Binding-site contacts:
Ligand atom OBF contacts residue TRP74 of chain 1.B at 3.0 Å (h-bond).
Ligand atom OAC contacts residue SER136 of chain 1.B at 2.5 Å (h-bond).
Ligand atom CAX contacts residue LEU141 of chain 1.B at 3.7 Å (hydrophobic).
Ligand atom CAJ contacts residue TYR83 of chain 1.B at 3.4 Å (hydrophobic).
Ligand atom OAC contacts residue TYR134 of chain 1.B at 3.5 Å (h-bond).
Ligand atom CAG contacts residue PHE112 of chain 1.B at 3.6 Å (hydrophobic).
Ligand atom CAK contacts residue LEU115 of chain 1.B at 3.7 Å (hydrophobic).
Ligand atom OAD contacts residue MET1 of chain 1.B at 3.3 Å.
Ligand atom CAR contacts residue VAL5 of chain 1.B at 3.7 Å (hydrophobic).
Ligand atom OAA contacts residue ARG138 of chain 1.B at 2.7 Å (salt-bridge).
Ligand atom CBG contacts residue SER136 of chain 1.B at 3.2 Å.
Ligand atom CAK contacts residue VAL108 of chain 1.B at 3.7 Å (hydrophobic).
Ligand atom OAA contacts residue SER136 of chain 1.B at 3.5 Å (h-bond).
Ligand atom CAJ contacts residue LEU4 of chain 1.B at 3.5 Å (hydrophobic).
Ligand atom OAB contacts residue ARG116 of chain 1.B at 2.8 Å (salt-bridge).
Ligand atom CAZ contacts residue VAL108 of chain 1.B at 3.7 Å (hydrophobic).
Ligand atom CAH contacts residue LEU101 of chain 1.B at 3.4 Å (hydrophobic).
Ligand atom CBB contacts residue MET144 of chain 1.B at 3.4 Å (hydrophobic).
Ligand atom CAF contacts residue TYR83 of chain 1.B at 3.6 Å (hydrophobic).
Ligand atom CAW contacts residue MET144 of chain 1.B at 3.2 Å (hydrophobic).
Ligand atom CAV contacts residue MET144 of chain 1.B at 3.6 Å (hydrophobic).
Ligand atom CAN contacts residue THR78 of chain 1.B at 3.7 Å.
Ligand atom CAY contacts residue LEU4 of chain 1.B at 3.6 Å (hydrophobic).
Ligand atom CAL contacts residue LEU101 of chain 1.B at 3.5 Å (hydrophobic).
Ligand atom OAC contacts residue PRO118 of chain 1.B at 3.0 Å.
Ligand atom CAX contacts residue TYR134 of chain 1.B at 3.2 Å (hydrophobic).
Ligand atom CAE contacts residue PHE112 of chain 1.B at 3.2 Å (hydrophobic).
Ligand atom CAE contacts residue TYR2 of chain 1.B at 3.6 Å (hydrophobic).
Ligand atom CBK contacts residue TRP74 of chain 1.B at 3.7 Å (hydrophobic).
Ligand atom OAD contacts residue TYR2 of chain 1.B at 3.0 Å (h-bond).
Ligand atom CBG contacts residue TYR134 of chain 1.B at 3.7 Å (hydrophobic).
Ligand atom OAD contacts residue ARG138 of chain 1.B at 3.6 Å.
Ligand atom CAI contacts residue PHE97 of chain 1.B at 3.6 Å (hydrophobic).
Ligand atom CAG contacts residue TYR2 of chain 1.B at 3.8 Å (hydrophobic).
Ligand atom CAL contacts residue LEU148 of chain 1.B at 3.6 Å (hydrophobic).
Ligand atom CAF contacts residue GLY39 of chain 1.B at 3.6 Å.
Ligand atom CAQ contacts residue HIS105 of chain 1.B at 3.5 Å.
Ligand atom CBA contacts residue HIS105 of chain 1.B at 3.3 Å.
Ligand atom OAB contacts residue ARG138 of chain 1.B at 3.0 Å (salt-bridge).
Ligand atom CBH contacts residue ARG138 of chain 1.B at 3.4 Å.

Sequence of chain 1.B:
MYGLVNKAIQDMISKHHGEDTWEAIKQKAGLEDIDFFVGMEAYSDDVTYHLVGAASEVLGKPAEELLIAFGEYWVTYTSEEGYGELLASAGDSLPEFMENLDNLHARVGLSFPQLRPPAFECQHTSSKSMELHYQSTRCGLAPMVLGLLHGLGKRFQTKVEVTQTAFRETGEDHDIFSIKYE

A small-molecule ligand and the protein it binds are described below.
Small molecule (SMILES): O=C(O)CCCCN(CCc1ccccc1OCc1ccc(CCc2ccccc2)cc1)Cc1ccc(C(=O)O)cc1